Sequence of chain 1.A:
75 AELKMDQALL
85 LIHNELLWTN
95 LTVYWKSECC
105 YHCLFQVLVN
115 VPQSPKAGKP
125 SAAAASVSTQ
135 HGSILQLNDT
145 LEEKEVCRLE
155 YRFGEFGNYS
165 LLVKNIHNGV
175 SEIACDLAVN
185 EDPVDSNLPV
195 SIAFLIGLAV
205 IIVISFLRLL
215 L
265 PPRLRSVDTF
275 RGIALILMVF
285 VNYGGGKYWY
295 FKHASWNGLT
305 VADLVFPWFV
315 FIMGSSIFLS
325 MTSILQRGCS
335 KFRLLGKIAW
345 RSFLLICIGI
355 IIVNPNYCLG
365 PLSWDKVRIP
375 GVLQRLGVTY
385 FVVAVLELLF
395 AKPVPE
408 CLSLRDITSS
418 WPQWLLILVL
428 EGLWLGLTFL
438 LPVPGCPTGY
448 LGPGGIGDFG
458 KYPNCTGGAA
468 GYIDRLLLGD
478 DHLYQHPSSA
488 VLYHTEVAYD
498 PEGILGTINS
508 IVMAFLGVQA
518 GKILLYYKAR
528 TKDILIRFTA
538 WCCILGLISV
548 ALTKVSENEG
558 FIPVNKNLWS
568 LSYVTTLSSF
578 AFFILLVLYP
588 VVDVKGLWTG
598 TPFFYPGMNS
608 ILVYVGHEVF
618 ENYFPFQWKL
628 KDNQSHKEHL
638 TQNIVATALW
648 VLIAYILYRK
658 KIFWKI

A small-molecule ligand and the protein it binds are described below.
Small molecule (SMILES): CC(C)CCC[C@@H](C)[C@H]1CC[C@H]2[C@@H]3CC=C4C[C@@H](O)CC[C@]4(C)[C@H]3CC[C@]12C

Binding-site contacts:
Ligand atom C23 contacts residue ARG212 of chain 1.A at 4.2 Å.
Ligand atom C26 contacts residue LEU594 of chain 1.A at 3.9 Å (hydrophobic).
Ligand atom O1 contacts residue LEU585 of chain 1.A at 4.5 Å.
Ligand atom C18 contacts residue TRP595 of chain 1.A at 3.4 Å (hydrophobic).
Ligand atom C10 contacts residue TRP595 of chain 1.A at 4.3 Å (hydrophobic).
Ligand atom C25 contacts residue ARG212 of chain 1.A at 3.9 Å.
Ligand atom C11 contacts residue TRP595 of chain 1.A at 3.9 Å (hydrophobic).
Ligand atom C26 contacts residue ARG212 of chain 1.A at 3.8 Å.
Ligand atom C5 contacts residue VAL584 of chain 1.A at 4.2 Å (hydrophobic).
Ligand atom C27 contacts residue LEU594 of chain 1.A at 4.1 Å (hydrophobic).
Ligand atom C21 contacts residue C141 of chain 1.HA at 3.9 Å.
Ligand atom C18 contacts residue VAL588 of chain 1.A at 3.5 Å (hydrophobic).
Ligand atom C24 contacts residue ARG212 of chain 1.A at 3.3 Å.
Ligand atom O1 contacts residue VAL584 of chain 1.A at 4.3 Å.
Ligand atom C21 contacts residue LEU594 of chain 1.A at 4.3 Å (hydrophobic).
Ligand atom C1 contacts residue TRP595 of chain 1.A at 4.2 Å (hydrophobic).
Ligand atom C19 contacts residue LEU585 of chain 1.A at 3.7 Å (hydrophobic).
Ligand atom C8 contacts residue VAL588 of chain 1.A at 4.5 Å (hydrophobic).
Ligand atom C24 contacts residue LEU594 of chain 1.A at 4.4 Å (hydrophobic).
Ligand atom C19 contacts residue TRP595 of chain 1.A at 3.5 Å (hydrophobic).
Ligand atom C6 contacts residue VAL584 of chain 1.A at 4.0 Å (hydrophobic).
Ligand atom C22 contacts residue LEU594 of chain 1.A at 4.3 Å (hydrophobic).
Ligand atom C26 contacts residue C141 of chain 1.HA at 3.7 Å.
Ligand atom C23 contacts residue LEU594 of chain 1.A at 3.5 Å (hydrophobic).
Ligand atom C20 contacts residue LEU594 of chain 1.A at 4.0 Å (hydrophobic).
Ligand atom C12 contacts residue TRP595 of chain 1.A at 4.4 Å (hydrophobic).